Sequence of chain 44.C:
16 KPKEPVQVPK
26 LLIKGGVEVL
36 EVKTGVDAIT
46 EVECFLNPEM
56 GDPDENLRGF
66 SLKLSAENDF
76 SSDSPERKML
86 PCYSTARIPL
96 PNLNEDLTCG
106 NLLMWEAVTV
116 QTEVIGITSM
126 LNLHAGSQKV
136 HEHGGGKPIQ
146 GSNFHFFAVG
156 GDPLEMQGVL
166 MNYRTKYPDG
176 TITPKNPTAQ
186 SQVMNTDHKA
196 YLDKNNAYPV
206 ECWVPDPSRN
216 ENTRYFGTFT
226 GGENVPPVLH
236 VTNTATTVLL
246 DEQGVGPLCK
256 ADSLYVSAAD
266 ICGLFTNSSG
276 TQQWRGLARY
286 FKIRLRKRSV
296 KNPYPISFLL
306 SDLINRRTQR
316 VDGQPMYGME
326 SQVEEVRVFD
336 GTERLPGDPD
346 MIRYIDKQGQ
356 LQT

This protein binds this small molecule.
Small molecule (SMILES): CC(=O)N[C@H]1[C@H]([C@H](O)[C@H](O)CO)O[C@@](O[C@H](CO)[C@@H](O)[C@@H]2O[C@@H](C(=O)O)C[C@H](O)[C@H]2NC(C)=O)(C(=O)O)C[C@@H]1O

Sequence of chain 44.D:
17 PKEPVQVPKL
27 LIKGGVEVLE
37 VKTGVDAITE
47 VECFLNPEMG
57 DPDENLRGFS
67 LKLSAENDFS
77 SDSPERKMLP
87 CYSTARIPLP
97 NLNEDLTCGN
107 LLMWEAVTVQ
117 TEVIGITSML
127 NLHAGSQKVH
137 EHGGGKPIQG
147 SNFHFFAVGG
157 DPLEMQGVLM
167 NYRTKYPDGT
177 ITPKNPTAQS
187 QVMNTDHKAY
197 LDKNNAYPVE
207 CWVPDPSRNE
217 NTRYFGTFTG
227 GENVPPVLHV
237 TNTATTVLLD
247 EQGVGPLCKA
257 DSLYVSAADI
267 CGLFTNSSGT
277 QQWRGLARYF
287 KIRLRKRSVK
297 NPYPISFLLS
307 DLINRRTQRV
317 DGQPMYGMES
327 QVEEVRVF

Sequence of chain 44.B:
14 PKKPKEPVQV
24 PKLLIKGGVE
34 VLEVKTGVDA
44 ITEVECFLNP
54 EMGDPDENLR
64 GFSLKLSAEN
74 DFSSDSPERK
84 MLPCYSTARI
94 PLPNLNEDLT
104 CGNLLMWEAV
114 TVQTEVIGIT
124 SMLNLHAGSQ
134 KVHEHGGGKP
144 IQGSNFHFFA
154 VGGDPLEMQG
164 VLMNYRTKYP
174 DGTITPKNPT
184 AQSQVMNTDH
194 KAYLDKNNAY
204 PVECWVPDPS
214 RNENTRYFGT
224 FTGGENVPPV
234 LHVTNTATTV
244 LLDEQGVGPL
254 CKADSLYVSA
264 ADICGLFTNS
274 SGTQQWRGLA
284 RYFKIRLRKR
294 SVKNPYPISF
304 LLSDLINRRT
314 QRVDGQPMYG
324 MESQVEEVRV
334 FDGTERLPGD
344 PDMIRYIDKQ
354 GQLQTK

Binding-site contacts:
Ligand atom O1B contacts residue SER274 of chain 44.C at 2.9 Å (h-bond).
Ligand atom O8 contacts residue LYS68 of chain 44.C at 3.4 Å.
Ligand atom C10 contacts residue PHE75 of chain 44.D at 4.1 Å (hydrophobic).
Ligand atom C1 contacts residue SER274 of chain 44.C at 4.1 Å.
Ligand atom C6 contacts residue ASN272 of chain 44.C at 3.7 Å.
Ligand atom O1A contacts residue LYS68 of chain 44.C at 2.8 Å.
Ligand atom C11 contacts residue THR276 of chain 44.C at 3.3 Å.
Ligand atom C9 contacts residue GLN278 of chain 44.C at 3.1 Å.
Ligand atom O7 contacts residue LEU62 of chain 44.C at 4.0 Å.
Ligand atom C1 contacts residue THR276 of chain 44.C at 3.2 Å.
Ligand atom C9 contacts residue LYS68 of chain 44.C at 3.8 Å.
Ligand atom C11 contacts residue PHE75 of chain 44.D at 3.3 Å (hydrophobic).
Ligand atom C11 contacts residue ASN272 of chain 44.C at 3.6 Å.
Ligand atom C11 contacts residue HIS138 of chain 44.B at 3.1 Å.
Ligand atom O1B contacts residue THR276 of chain 44.C at 3.5 Å (h-bond).
Ligand atom O9 contacts residue LYS68 of chain 44.C at 2.9 Å (salt-bridge).
Ligand atom C11 contacts residue PHE65 of chain 44.C at 3.4 Å (hydrophobic).
Ligand atom C9 contacts residue LEU67 of chain 44.C at 4.1 Å (hydrophobic).
Ligand atom O9 contacts residue GLN278 of chain 44.C at 3.9 Å.
Ligand atom C5 contacts residue ASN272 of chain 44.C at 4.2 Å.
Ligand atom N5 contacts residue GLN278 of chain 44.C at 3.7 Å.
Ligand atom C1 contacts residue ASN272 of chain 44.C at 4.1 Å.
Ligand atom O9 contacts residue LEU67 of chain 44.C at 3.4 Å.
Ligand atom C10 contacts residue GLN278 of chain 44.C at 4.0 Å.
Ligand atom O1A contacts residue ASN272 of chain 44.C at 3.6 Å (h-bond).
Ligand atom O8 contacts residue GLN278 of chain 44.C at 3.4 Å (h-bond).
Ligand atom O8 contacts residue ASN272 of chain 44.C at 3.4 Å (h-bond).
Ligand atom C1 contacts residue LYS68 of chain 44.C at 3.6 Å.
Ligand atom C11 contacts residue PHE270 of chain 44.C at 3.8 Å (hydrophobic).
Ligand atom O8 contacts residue THR276 of chain 44.C at 3.6 Å.
Ligand atom C6 contacts residue LYS68 of chain 44.C at 4.2 Å.
Ligand atom C10 contacts residue ASN272 of chain 44.C at 3.9 Å.
Ligand atom C8 contacts residue GLN278 of chain 44.C at 3.6 Å.
Ligand atom N5 contacts residue ASN272 of chain 44.C at 3.2 Å (h-bond).
Ligand atom C11 contacts residue SER274 of chain 44.C at 4.1 Å.
Ligand atom O1A contacts residue THR276 of chain 44.C at 2.3 Å (h-bond).
Ligand atom C11 contacts residue GLN278 of chain 44.C at 3.5 Å.
Ligand atom O1B contacts residue LYS68 of chain 44.C at 3.9 Å.
Ligand atom O10 contacts residue PHE75 of chain 44.D at 3.8 Å.
Ligand atom C7 contacts residue GLN278 of chain 44.C at 3.8 Å.